Sequence of chain 1.A:
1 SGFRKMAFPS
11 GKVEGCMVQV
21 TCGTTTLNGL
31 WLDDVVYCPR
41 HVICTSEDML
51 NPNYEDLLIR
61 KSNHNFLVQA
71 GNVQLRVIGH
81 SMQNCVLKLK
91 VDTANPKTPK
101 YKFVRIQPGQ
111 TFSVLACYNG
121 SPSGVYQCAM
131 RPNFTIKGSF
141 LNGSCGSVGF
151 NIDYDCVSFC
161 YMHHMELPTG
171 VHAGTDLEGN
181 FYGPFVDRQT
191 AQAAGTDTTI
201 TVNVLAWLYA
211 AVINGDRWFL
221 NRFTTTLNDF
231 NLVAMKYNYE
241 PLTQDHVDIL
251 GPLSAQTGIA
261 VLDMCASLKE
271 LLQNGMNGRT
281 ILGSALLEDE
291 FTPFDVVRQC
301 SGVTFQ

Binding-site contacts:
Ligand atom O2 contacts residue DMS1 of chain 1.E at 3.4 Å.
Ligand atom N3 contacts residue GLU166 of chain 1.A at 3.9 Å.
Ligand atom C23 contacts residue DMS1 of chain 1.E at 3.6 Å.
Ligand atom C14 contacts residue GLU166 of chain 1.A at 3.4 Å.
Ligand atom N contacts residue GLU166 of chain 1.A at 3.8 Å.
Ligand atom C14 contacts residue LEU141 of chain 1.A at 3.7 Å (hydrophobic).
Ligand atom C8 contacts residue ASN142 of chain 1.A at 3.7 Å.
Ligand atom N3 contacts residue HIS163 of chain 1.A at 2.8 Å (h-bond).
Ligand atom C21 contacts residue HIS164 of chain 1.A at 3.8 Å.
Ligand atom C11 contacts residue GLU166 of chain 1.A at 3.8 Å.
Ligand atom C22 contacts residue MET49 of chain 1.A at 3.6 Å (hydrophobic).
Ligand atom O1 contacts residue MET165 of chain 1.A at 3.5 Å.
Ligand atom C12 contacts residue LEU141 of chain 1.A at 3.6 Å (hydrophobic).
Ligand atom C15 contacts residue ASN142 of chain 1.A at 3.8 Å.
Ligand atom C8 contacts residue CYS145 of chain 1.A at 3.6 Å (hydrophobic).
Ligand atom C12 contacts residue HIS163 of chain 1.A at 3.9 Å.
Ligand atom O2 contacts residue GLN189 of chain 1.A at 3.4 Å.
Ligand atom C12 contacts residue PHE140 of chain 1.A at 3.5 Å (hydrophobic).
Ligand atom O1 contacts residue GLU166 of chain 1.A at 3.0 Å (salt-bridge).
Ligand atom C11 contacts residue CYS145 of chain 1.A at 3.8 Å (hydrophobic).
Ligand atom C11 contacts residue MET165 of chain 1.A at 3.8 Å (hydrophobic).
Ligand atom C contacts residue GLU166 of chain 1.A at 3.4 Å.
Ligand atom C12 contacts residue GLU166 of chain 1.A at 3.5 Å.
Ligand atom CL contacts residue ASP187 of chain 1.A at 3.4 Å.
Ligand atom CL contacts residue HIS41 of chain 1.A at 3.5 Å.
Ligand atom C21 contacts residue MET49 of chain 1.A at 3.5 Å (hydrophobic).
Ligand atom C20 contacts residue HIS164 of chain 1.A at 3.3 Å.
Ligand atom C21 contacts residue MET165 of chain 1.A at 3.6 Å (hydrophobic).
Ligand atom C11 contacts residue HIS163 of chain 1.A at 3.4 Å.
Ligand atom C14 contacts residue ASN142 of chain 1.A at 3.7 Å.
Ligand atom C22 contacts residue MET165 of chain 1.A at 3.6 Å (hydrophobic).
Ligand atom C13 contacts residue LEU141 of chain 1.A at 3.7 Å (hydrophobic).
Ligand atom CL contacts residue HIS164 of chain 1.A at 3.6 Å.
Ligand atom C3 contacts residue GLN189 of chain 1.A at 3.8 Å.
Ligand atom C22 contacts residue ARG188 of chain 1.A at 3.8 Å.
Ligand atom C13 contacts residue ASN142 of chain 1.A at 3.9 Å.
Ligand atom C14 contacts residue PHE140 of chain 1.A at 3.7 Å (hydrophobic).
Ligand atom C20 contacts residue MET165 of chain 1.A at 3.7 Å (hydrophobic).
Ligand atom C13 contacts residue GLU166 of chain 1.A at 3.7 Å.
Ligand atom N3 contacts residue SER144 of chain 1.A at 3.7 Å.

A protein and the small-molecule ligand that binds it are described below.
Small molecule (SMILES): CNC(=O)C1(N2C[C@]3(CCN(c4cncc5ccccc45)C3=O)c3cc(Cl)ccc3C2=O)CC1

Sequence of chain 1.B:
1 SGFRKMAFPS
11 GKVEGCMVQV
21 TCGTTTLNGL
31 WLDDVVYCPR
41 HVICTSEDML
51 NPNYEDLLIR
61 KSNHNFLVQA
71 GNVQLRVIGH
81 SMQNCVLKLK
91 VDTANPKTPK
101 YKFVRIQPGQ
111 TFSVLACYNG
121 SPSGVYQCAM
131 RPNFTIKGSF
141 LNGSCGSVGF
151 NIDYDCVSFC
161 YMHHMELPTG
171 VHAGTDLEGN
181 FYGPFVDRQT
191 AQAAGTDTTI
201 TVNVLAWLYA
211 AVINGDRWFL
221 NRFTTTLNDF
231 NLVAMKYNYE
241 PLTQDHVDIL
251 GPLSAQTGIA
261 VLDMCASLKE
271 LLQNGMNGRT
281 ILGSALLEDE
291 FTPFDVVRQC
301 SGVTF